Sequence of chain 1.B:
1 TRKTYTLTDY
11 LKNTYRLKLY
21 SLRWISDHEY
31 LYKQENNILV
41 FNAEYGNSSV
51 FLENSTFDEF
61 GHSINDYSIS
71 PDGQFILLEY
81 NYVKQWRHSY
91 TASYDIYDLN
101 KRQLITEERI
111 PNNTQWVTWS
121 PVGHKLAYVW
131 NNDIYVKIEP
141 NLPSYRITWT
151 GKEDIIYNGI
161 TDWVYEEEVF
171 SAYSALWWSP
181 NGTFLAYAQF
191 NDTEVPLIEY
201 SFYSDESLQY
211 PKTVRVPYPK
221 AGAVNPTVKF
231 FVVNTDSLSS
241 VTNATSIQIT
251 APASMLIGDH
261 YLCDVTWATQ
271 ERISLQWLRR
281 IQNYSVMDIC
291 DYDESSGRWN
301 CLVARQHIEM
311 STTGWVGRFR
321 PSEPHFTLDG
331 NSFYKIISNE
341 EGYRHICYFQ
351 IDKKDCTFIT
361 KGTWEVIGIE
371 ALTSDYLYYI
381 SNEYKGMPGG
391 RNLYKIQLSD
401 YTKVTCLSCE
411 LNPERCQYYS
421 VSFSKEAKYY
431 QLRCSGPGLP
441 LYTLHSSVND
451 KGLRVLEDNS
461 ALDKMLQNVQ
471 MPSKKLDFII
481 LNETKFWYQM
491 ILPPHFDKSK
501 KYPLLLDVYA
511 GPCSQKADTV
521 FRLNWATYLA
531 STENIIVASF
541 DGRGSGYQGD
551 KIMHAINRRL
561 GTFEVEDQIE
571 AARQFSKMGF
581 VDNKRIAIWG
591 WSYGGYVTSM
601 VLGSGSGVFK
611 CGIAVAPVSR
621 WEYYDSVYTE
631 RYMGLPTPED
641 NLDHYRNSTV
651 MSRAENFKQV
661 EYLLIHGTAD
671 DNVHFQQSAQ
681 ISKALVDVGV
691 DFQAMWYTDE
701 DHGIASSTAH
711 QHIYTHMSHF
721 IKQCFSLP

Binding-site contacts:
Ligand atom C8 contacts residue SER49 of chain 1.B at 4.1 Å.
Ligand atom C7 contacts residue ASN47 of chain 1.B at 3.1 Å.
Ligand atom C3 contacts residue ASN47 of chain 1.B at 3.8 Å.
Ligand atom C2 contacts residue ASN47 of chain 1.B at 2.5 Å.
Ligand atom N2 contacts residue ASN42 of chain 1.B at 4.3 Å.
Ligand atom C8 contacts residue ASN47 of chain 1.B at 4.3 Å.
Ligand atom C7 contacts residue SER48 of chain 1.B at 4.2 Å.
Ligand atom C4 contacts residue ASN47 of chain 1.B at 4.3 Å.
Ligand atom O7 contacts residue ASN47 of chain 1.B at 3.1 Å (h-bond).
Ligand atom C1 contacts residue ASN42 of chain 1.B at 4.4 Å.
Ligand atom C8 contacts residue SER48 of chain 1.B at 4.2 Å.
Ligand atom C8 contacts residue GLU29 of chain 1.B at 3.3 Å.
Ligand atom C5 contacts residue ASN47 of chain 1.B at 3.6 Å.
Ligand atom C7 contacts residue SER49 of chain 1.B at 3.8 Å.
Ligand atom O7 contacts residue SER49 of chain 1.B at 2.9 Å (h-bond).
Ligand atom C7 contacts residue GLU29 of chain 1.B at 4.5 Å.
Ligand atom C8 contacts residue VAL40 of chain 1.B at 4.1 Å (hydrophobic).
Ligand atom C1 contacts residue ASN47 of chain 1.B at 1.4 Å.
Ligand atom O7 contacts residue SER48 of chain 1.B at 3.4 Å (h-bond).
Ligand atom O5 contacts residue ASN47 of chain 1.B at 2.4 Å (h-bond).
Ligand atom N2 contacts residue ASN47 of chain 1.B at 2.9 Å (h-bond).

This protein binds this small molecule.
Small molecule (SMILES): CC(=O)N[C@H]1[C@H](O[C@H]2[C@H](O)[C@@H](NC(C)=O)CO[C@@H]2CO)O[C@H](CO)[C@@H](O)[C@@H]1O